Sequence of chain 1.L:
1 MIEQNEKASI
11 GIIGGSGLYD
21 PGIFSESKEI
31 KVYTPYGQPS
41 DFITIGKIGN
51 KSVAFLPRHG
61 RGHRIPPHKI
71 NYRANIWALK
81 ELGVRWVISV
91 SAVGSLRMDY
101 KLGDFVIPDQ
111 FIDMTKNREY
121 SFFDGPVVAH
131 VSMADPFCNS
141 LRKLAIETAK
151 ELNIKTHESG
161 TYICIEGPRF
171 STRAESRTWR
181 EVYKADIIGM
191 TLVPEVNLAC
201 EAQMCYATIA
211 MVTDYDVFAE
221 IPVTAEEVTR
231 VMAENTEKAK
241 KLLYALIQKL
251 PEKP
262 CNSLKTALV

Binding-site contacts:
Ligand atom C5 contacts residue GLY94 of chain 1.L at 3.6 Å.
Ligand atom N7 contacts residue ASP214 of chain 1.L at 2.5 Å (salt-bridge).
Ligand atom C6 contacts residue ILE188 of chain 1.L at 3.7 Å (hydrophobic).
Ligand atom C4 contacts residue ILE188 of chain 1.L at 3.7 Å (hydrophobic).
Ligand atom C5 contacts residue PHE170 of chain 1.L at 3.8 Å (hydrophobic).
Ligand atom N7 contacts residue GLY94 of chain 1.L at 3.2 Å (h-bond).
Ligand atom N3 contacts residue GLY189 of chain 1.L at 3.5 Å.
Ligand atom C2' contacts residue MET190 of chain 1.L at 3.8 Å (hydrophobic).
Ligand atom CS contacts residue SER16 of chain 1.L at 3.5 Å.
Ligand atom N6 contacts residue ASP216 of chain 1.L at 2.9 Å (salt-bridge).
Ligand atom O2' contacts residue MET190 of chain 1.L at 3.0 Å (h-bond).
Ligand atom C4 contacts residue PHE170 of chain 1.L at 3.8 Å (hydrophobic).
Ligand atom N9 contacts residue ALA92 of chain 1.L at 3.7 Å.
Ligand atom C8 contacts residue ALA92 of chain 1.L at 3.8 Å (hydrophobic).
Ligand atom N7 contacts residue VAL93 of chain 1.L at 3.6 Å.
Ligand atom N6 contacts residue GLY94 of chain 1.L at 3.7 Å.
Ligand atom C5 contacts residue ILE188 of chain 1.L at 3.7 Å (hydrophobic).
Ligand atom C3' contacts residue SO41 of chain 1.TA at 3.5 Å.
Ligand atom C8 contacts residue ASP214 of chain 1.L at 3.3 Å.
Ligand atom C6 contacts residue ASP216 of chain 1.L at 3.8 Å.
Ligand atom C4' contacts residue SO41 of chain 1.TA at 3.6 Å.
Ligand atom S5' contacts residue VAL228 of chain 1.L at 3.8 Å.
Ligand atom C4' contacts residue SER16 of chain 1.L at 3.8 Å.
Ligand atom C2 contacts residue MET190 of chain 1.L at 3.7 Å (hydrophobic).
Ligand atom O3' contacts residue HIS59 of chain 1.L at 3.6 Å.
Ligand atom C5 contacts residue ASP214 of chain 1.L at 3.7 Å.
Ligand atom C1' contacts residue ALA92 of chain 1.L at 3.4 Å (hydrophobic).
Ligand atom N6 contacts residue ILE188 of chain 1.L at 3.5 Å.
Ligand atom N1 contacts residue PHE170 of chain 1.L at 3.6 Å.
Ligand atom N3 contacts residue MET190 of chain 1.L at 3.6 Å.
Ligand atom C2' contacts residue SO41 of chain 1.TA at 3.8 Å.
Ligand atom C8 contacts residue VAL228 of chain 1.L at 3.8 Å (hydrophobic).
Ligand atom O3' contacts residue SO41 of chain 1.TA at 2.6 Å (h-bond).
Ligand atom N6 contacts residue ASP214 of chain 1.L at 2.9 Å (salt-bridge).
Ligand atom O2' contacts residue GLY189 of chain 1.L at 3.8 Å.
Ligand atom O2' contacts residue SO41 of chain 1.TA at 2.7 Å (h-bond).
Ligand atom O3' contacts residue PRO67 of chain 1.L at 3.6 Å.
Ligand atom C5' contacts residue HIS130 of chain 1.J at 3.2 Å.
Ligand atom S5' contacts residue HIS130 of chain 1.J at 3.8 Å.
Ligand atom N1 contacts residue ILE188 of chain 1.L at 3.7 Å.

This protein binds this small molecule.
Small molecule (SMILES): CSC[C@H]1O[C@@H](n2cnc3c(N)ncnc32)[C@H](O)[C@@H]1O

Sequence of chain 1.J:
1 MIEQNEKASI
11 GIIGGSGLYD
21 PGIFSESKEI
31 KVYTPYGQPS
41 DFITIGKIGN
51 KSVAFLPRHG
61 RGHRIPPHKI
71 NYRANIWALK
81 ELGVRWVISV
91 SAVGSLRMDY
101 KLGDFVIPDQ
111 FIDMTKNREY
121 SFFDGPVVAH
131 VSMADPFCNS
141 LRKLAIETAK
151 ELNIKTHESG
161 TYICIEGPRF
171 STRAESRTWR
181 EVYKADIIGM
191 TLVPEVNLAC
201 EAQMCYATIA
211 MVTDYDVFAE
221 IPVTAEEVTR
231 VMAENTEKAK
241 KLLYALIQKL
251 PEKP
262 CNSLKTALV